This small molecule binds to this protein.
Small molecule (SMILES): Nc1ccccc1F

Binding-site contacts:
Ligand atom C4 contacts residue LEU84 of chain 1.A at 4.1 Å (hydrophobic).
Ligand atom C3 contacts residue TYR88 of chain 1.A at 3.9 Å (hydrophobic).
Ligand atom C1 contacts residue PHE153 of chain 1.A at 4.4 Å (hydrophobic).
Ligand atom C6 contacts residue GLN102 of chain 1.A at 4.1 Å.
Ligand atom C3 contacts residue LEU84 of chain 1.A at 4.2 Å (hydrophobic).
Ligand atom N contacts residue PHE153 of chain 1.A at 3.4 Å.
Ligand atom C2 contacts residue ALA99 of chain 1.A at 3.4 Å (hydrophobic).
Ligand atom N contacts residue ALA99 of chain 1.A at 4.0 Å.
Ligand atom F2 contacts residue VAL87 of chain 1.A at 3.4 Å.
Ligand atom C5 contacts residue VAL103 of chain 1.A at 3.8 Å (hydrophobic).
Ligand atom C5 contacts residue ALA99 of chain 1.A at 3.5 Å (hydrophobic).
Ligand atom C1 contacts residue VAL111 of chain 1.A at 4.1 Å (hydrophobic).
Ligand atom C4 contacts residue ALA99 of chain 1.A at 3.6 Å (hydrophobic).
Ligand atom C2 contacts residue LEU118 of chain 1.A at 3.9 Å (hydrophobic).
Ligand atom C4 contacts residue ILE78 of chain 1.A at 4.2 Å (hydrophobic).
Ligand atom C3 contacts residue ALA99 of chain 1.A at 3.6 Å (hydrophobic).
Ligand atom C6 contacts residue ALA99 of chain 1.A at 3.5 Å (hydrophobic).
Ligand atom F2 contacts residue ALA99 of chain 1.A at 4.1 Å.
Ligand atom N contacts residue LEU118 of chain 1.A at 4.0 Å.
Ligand atom F2 contacts residue PHE153 of chain 1.A at 4.4 Å.
Ligand atom C5 contacts residue ILE78 of chain 1.A at 4.0 Å (hydrophobic).
Ligand atom C5 contacts residue VAL111 of chain 1.A at 4.3 Å (hydrophobic).
Ligand atom C4 contacts residue TYR88 of chain 1.A at 4.1 Å (hydrophobic).
Ligand atom C1 contacts residue ALA99 of chain 1.A at 3.4 Å (hydrophobic).
Ligand atom C1 contacts residue GLN102 of chain 1.A at 3.8 Å.
Ligand atom N contacts residue GLN102 of chain 1.A at 2.8 Å (h-bond).
Ligand atom F2 contacts residue LEU118 of chain 1.A at 3.8 Å.
Ligand atom F2 contacts residue LEU121 of chain 1.A at 3.6 Å.
Ligand atom N contacts residue LEU121 of chain 1.A at 4.1 Å.
Ligand atom C3 contacts residue LEU118 of chain 1.A at 4.5 Å (hydrophobic).
Ligand atom F2 contacts residue LEU91 of chain 1.A at 4.0 Å.
Ligand atom N contacts residue VAL111 of chain 1.A at 4.2 Å.
Ligand atom C6 contacts residue VAL103 of chain 1.A at 4.1 Å (hydrophobic).
Ligand atom C2 contacts residue LEU91 of chain 1.A at 4.5 Å (hydrophobic).
Ligand atom C3 contacts residue VAL87 of chain 1.A at 4.1 Å (hydrophobic).
Ligand atom C5 contacts residue LEU84 of chain 1.A at 4.1 Å (hydrophobic).
Ligand atom C6 contacts residue VAL111 of chain 1.A at 3.5 Å (hydrophobic).
Ligand atom C2 contacts residue VAL87 of chain 1.A at 4.2 Å (hydrophobic).
Ligand atom C1 contacts residue LEU118 of chain 1.A at 3.9 Å (hydrophobic).

Sequence of chain 1.A:
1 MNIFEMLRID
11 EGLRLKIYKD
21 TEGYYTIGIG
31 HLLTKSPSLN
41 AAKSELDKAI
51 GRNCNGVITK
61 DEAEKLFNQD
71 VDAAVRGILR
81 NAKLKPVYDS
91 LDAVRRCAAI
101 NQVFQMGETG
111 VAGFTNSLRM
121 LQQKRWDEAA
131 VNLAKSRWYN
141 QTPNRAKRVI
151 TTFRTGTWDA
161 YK